Sequence of chain 1.D:
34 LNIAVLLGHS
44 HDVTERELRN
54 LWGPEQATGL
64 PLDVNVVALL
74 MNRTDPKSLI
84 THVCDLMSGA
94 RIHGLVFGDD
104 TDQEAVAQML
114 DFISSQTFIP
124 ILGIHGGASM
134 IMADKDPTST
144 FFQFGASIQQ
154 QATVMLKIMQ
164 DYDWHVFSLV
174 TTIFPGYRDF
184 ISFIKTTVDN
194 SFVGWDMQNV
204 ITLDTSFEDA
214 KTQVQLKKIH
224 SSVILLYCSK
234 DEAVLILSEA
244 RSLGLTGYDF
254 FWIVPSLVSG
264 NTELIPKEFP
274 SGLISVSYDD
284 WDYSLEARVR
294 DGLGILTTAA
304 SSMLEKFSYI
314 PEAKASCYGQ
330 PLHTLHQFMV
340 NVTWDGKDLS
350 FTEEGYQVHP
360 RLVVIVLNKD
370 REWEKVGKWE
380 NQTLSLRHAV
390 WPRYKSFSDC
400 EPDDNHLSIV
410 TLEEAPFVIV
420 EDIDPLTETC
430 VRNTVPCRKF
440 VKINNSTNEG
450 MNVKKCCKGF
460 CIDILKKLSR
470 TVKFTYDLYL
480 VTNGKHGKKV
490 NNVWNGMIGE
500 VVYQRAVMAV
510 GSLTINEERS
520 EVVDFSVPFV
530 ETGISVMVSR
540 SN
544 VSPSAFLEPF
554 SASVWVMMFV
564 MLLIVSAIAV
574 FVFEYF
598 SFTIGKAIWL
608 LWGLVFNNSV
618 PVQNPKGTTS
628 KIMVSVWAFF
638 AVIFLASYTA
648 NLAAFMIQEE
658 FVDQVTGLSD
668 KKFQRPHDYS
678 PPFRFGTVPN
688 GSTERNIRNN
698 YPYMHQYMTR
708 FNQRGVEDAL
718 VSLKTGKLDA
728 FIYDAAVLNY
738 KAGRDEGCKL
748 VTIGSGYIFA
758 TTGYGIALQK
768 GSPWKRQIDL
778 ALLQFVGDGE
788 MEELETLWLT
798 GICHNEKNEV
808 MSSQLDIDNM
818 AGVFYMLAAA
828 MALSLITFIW

Binding-site contacts:
Ligand atom C5 contacts residue ASN75 of chain 1.D at 3.7 Å.
Ligand atom C1 contacts residue HIS42 of chain 1.D at 4.2 Å.
Ligand atom O5 contacts residue ASN75 of chain 1.D at 2.4 Å (h-bond).
Ligand atom O3 contacts residue ASP103 of chain 1.D at 4.4 Å.
Ligand atom C7 contacts residue ASN75 of chain 1.D at 3.3 Å.
Ligand atom O7 contacts residue THR77 of chain 1.D at 4.3 Å.
Ligand atom C7 contacts residue GLY310 of chain 1.C at 4.4 Å.
Ligand atom O5 contacts residue HIS42 of chain 1.D at 4.0 Å.
Ligand atom C8 contacts residue GLY310 of chain 1.C at 3.7 Å.
Ligand atom O7 contacts residue ARG76 of chain 1.D at 3.9 Å.
Ligand atom C2 contacts residue HIS42 of chain 1.D at 4.3 Å.
Ligand atom C2 contacts residue ASN75 of chain 1.D at 2.5 Å.
Ligand atom N2 contacts residue ASN75 of chain 1.D at 3.0 Å (h-bond).
Ligand atom C1 contacts residue ASN75 of chain 1.D at 1.4 Å.
Ligand atom C3 contacts residue ASN75 of chain 1.D at 3.8 Å.
Ligand atom O7 contacts residue GLY310 of chain 1.C at 4.1 Å.
Ligand atom C4 contacts residue ASN75 of chain 1.D at 4.2 Å.
Ligand atom O7 contacts residue ASN75 of chain 1.D at 2.9 Å (h-bond).
Ligand atom C8 contacts residue THR312 of chain 1.C at 3.9 Å.

A protein and the small-molecule ligand that binds it are described below.
Small molecule (SMILES): CC(=O)N[C@@H]1[C@@H](O)[C@H](O)[C@@H](CO)O[C@H]1O

Sequence of chain 1.C:
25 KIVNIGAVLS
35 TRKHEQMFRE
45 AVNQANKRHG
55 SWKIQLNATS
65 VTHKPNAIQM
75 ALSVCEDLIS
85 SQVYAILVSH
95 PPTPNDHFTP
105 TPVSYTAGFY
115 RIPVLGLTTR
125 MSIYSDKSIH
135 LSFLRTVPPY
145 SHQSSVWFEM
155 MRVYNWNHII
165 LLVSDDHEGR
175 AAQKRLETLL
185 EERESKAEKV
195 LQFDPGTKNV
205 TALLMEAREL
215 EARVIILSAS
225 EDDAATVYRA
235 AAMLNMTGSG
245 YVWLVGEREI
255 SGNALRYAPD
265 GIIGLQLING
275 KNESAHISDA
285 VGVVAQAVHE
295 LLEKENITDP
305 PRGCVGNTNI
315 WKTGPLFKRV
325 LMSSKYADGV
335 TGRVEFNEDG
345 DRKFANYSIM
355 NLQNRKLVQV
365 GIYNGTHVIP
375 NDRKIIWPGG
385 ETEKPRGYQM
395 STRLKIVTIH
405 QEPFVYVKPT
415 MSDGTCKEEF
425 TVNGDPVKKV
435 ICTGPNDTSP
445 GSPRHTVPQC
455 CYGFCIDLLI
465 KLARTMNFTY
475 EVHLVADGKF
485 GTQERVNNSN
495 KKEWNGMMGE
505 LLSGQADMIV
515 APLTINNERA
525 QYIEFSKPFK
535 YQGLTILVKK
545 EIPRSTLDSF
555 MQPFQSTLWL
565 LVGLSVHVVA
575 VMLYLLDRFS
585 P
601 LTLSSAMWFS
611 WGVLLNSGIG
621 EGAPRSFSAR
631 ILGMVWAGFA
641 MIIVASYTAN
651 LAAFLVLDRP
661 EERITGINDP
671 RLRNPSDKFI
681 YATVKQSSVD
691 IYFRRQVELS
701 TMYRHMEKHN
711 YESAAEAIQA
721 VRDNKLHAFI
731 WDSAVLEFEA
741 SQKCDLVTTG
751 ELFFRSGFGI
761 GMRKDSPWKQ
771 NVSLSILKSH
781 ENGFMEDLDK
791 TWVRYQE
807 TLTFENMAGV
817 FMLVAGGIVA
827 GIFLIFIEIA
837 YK